The small molecule below binds the protein below.
Small molecule (SMILES): CC(=O)N[C@H]1[C@H](O[C@H]2[C@H](O)[C@@H](NC(C)=O)CO[C@@H]2CO)O[C@H](CO)[C@@H](O)[C@@H]1O

Binding-site contacts:
Ligand atom O7 contacts residue GLN1653 of chain 1.A at 2.9 Å (h-bond).
Ligand atom O5 contacts residue GLN1653 of chain 1.A at 4.3 Å.
Ligand atom C5 contacts residue ASN1630 of chain 1.A at 3.6 Å.
Ligand atom C1 contacts residue ARG1622 of chain 1.A at 3.5 Å.
Ligand atom N2 contacts residue GLY1628 of chain 1.A at 4.0 Å.
Ligand atom C1 contacts residue GLN1653 of chain 1.A at 3.9 Å.
Ligand atom O5 contacts residue ARG1622 of chain 1.A at 3.2 Å (salt-bridge).
Ligand atom C8 contacts residue GLY1628 of chain 1.A at 3.8 Å.
Ligand atom C7 contacts residue GLY1628 of chain 1.A at 4.2 Å.
Ligand atom O6 contacts residue ARG1622 of chain 1.A at 4.4 Å.
Ligand atom C8 contacts residue SER1655 of chain 1.A at 3.9 Å.
Ligand atom N2 contacts residue GLN1653 of chain 1.A at 4.2 Å.
Ligand atom C5 contacts residue ARG1622 of chain 1.A at 3.6 Å.
Ligand atom C7 contacts residue GLN1653 of chain 1.A at 4.0 Å.
Ligand atom C3 contacts residue ASN1630 of chain 1.A at 3.8 Å.
Ligand atom O7 contacts residue TYR1654 of chain 1.A at 3.9 Å.
Ligand atom C1 contacts residue ASN1630 of chain 1.A at 1.4 Å.
Ligand atom O5 contacts residue ASN1630 of chain 1.A at 2.3 Å (h-bond).
Ligand atom C2 contacts residue GLN1653 of chain 1.A at 3.9 Å.
Ligand atom O7 contacts residue SER1655 of chain 1.A at 2.9 Å (h-bond).
Ligand atom C7 contacts residue TYR1654 of chain 1.A at 4.3 Å (hydrophobic).
Ligand atom C7 contacts residue SER1655 of chain 1.A at 3.8 Å.
Ligand atom C7 contacts residue ASN1630 of chain 1.A at 3.9 Å.
Ligand atom C4 contacts residue ASN1630 of chain 1.A at 4.2 Å.
Ligand atom O7 contacts residue ASN1630 of chain 1.A at 4.1 Å.
Ligand atom C8 contacts residue TYR1654 of chain 1.A at 3.7 Å (hydrophobic).
Ligand atom N2 contacts residue ASN1630 of chain 1.A at 3.0 Å (h-bond).
Ligand atom C6 contacts residue ARG1622 of chain 1.A at 3.7 Å.
Ligand atom C2 contacts residue ASN1630 of chain 1.A at 2.5 Å.

Sequence of chain 1.A:
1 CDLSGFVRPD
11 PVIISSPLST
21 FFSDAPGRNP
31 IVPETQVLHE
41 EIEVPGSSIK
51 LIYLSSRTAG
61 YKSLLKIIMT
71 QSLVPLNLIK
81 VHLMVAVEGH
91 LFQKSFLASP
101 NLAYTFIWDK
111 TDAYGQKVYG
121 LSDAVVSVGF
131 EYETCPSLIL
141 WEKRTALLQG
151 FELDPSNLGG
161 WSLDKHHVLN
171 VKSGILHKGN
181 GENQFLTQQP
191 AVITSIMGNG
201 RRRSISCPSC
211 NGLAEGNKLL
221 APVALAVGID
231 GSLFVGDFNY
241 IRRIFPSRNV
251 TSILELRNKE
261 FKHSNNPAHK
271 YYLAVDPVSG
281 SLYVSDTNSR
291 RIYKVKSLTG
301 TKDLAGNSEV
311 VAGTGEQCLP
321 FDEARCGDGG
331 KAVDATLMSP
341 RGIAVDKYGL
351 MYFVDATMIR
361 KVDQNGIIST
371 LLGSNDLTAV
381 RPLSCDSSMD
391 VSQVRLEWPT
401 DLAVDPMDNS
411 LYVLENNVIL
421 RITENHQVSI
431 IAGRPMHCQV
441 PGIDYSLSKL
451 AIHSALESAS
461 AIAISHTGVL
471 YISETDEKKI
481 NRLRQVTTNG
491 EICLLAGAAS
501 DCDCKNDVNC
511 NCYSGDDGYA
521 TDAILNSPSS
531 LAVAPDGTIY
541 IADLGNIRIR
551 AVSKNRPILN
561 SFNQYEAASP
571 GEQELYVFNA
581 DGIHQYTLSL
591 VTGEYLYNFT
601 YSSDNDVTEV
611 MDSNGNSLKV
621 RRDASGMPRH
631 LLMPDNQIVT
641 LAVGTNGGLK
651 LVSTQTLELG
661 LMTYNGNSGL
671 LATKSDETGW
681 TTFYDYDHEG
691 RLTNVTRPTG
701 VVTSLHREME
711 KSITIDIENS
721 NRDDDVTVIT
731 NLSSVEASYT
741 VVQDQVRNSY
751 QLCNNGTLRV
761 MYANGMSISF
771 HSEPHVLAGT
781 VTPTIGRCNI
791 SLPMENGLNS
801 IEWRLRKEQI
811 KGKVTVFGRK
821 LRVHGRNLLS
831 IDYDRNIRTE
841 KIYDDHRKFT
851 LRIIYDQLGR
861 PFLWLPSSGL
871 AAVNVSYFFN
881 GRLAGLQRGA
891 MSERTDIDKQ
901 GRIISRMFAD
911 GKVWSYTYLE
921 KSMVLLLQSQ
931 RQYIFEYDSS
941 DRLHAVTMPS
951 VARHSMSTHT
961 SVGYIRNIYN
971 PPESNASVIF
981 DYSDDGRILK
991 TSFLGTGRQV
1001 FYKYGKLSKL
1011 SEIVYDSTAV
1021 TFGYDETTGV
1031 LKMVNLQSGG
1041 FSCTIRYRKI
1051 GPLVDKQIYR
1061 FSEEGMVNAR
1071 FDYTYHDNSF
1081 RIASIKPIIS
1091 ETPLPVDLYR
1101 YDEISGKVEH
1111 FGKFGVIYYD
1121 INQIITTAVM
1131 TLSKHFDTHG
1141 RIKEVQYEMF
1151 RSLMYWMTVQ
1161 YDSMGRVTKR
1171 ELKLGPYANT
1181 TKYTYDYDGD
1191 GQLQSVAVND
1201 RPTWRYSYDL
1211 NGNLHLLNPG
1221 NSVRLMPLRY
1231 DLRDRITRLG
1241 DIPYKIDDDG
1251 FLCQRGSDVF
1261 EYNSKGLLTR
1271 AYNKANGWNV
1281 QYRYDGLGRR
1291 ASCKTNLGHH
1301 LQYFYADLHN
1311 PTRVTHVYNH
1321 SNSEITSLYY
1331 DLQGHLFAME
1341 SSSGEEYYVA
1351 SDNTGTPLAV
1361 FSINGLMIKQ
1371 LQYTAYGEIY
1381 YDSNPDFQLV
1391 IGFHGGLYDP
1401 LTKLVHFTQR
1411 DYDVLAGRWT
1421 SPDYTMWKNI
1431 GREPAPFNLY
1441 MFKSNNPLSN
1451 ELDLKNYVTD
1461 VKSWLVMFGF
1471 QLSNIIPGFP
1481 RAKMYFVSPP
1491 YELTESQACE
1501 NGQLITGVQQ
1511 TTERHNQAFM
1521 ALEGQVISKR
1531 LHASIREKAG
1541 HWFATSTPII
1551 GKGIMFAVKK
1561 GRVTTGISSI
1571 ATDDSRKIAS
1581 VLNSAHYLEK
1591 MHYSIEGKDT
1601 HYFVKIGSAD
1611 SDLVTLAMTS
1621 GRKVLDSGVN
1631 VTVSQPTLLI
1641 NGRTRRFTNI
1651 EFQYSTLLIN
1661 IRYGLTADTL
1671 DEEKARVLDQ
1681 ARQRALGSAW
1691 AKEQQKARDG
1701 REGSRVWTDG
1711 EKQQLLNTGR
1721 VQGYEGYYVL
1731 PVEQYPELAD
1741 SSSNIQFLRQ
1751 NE